The small molecule below binds the protein below.
Small molecule (SMILES): C[C@]12CC[C@@H]3c4ccc(O[C@@H]5O[C@H](C(=O)O)[C@@H](O)[C@H](O)[C@H]5O)cc4CC[C@H]3[C@@H]1C[C@@H](O)[C@@H]2O

Binding-site contacts:
Ligand atom O28 contacts residue TYR33 of chain 1.B at 2.7 Å (h-bond).
Ligand atom C2 contacts residue LEU99 of chain 1.B at 3.8 Å (hydrophobic).
Ligand atom O20 contacts residue ASN100 of chain 1.B at 3.5 Å.
Ligand atom C25 contacts residue TYR101 of chain 1.B at 4.0 Å (hydrophobic).
Ligand atom O27 contacts residue TYR101 of chain 1.B at 3.5 Å.
Ligand atom C5 contacts residue TYR104 of chain 1.B at 4.0 Å (hydrophobic).
Ligand atom C23 contacts residue THR31 of chain 1.B at 3.2 Å.
Ligand atom C24 contacts residue TYR33 of chain 1.B at 4.1 Å (hydrophobic).
Ligand atom O30 contacts residue TYR33 of chain 1.B at 4.0 Å.
Ligand atom C22 contacts residue TYR101 of chain 1.B at 4.1 Å (hydrophobic).
Ligand atom O32 contacts residue TYR101 of chain 1.B at 4.1 Å.
Ligand atom C4 contacts residue TYR33 of chain 1.B at 3.6 Å (hydrophobic).
Ligand atom C21 contacts residue TYR33 of chain 1.B at 3.6 Å (hydrophobic).
Ligand atom C26 contacts residue TYR101 of chain 1.B at 3.5 Å (hydrophobic).
Ligand atom C2 contacts residue ASN100 of chain 1.B at 3.2 Å.
Ligand atom C3 contacts residue LEU99 of chain 1.B at 4.0 Å (hydrophobic).
Ligand atom O20 contacts residue TYR101 of chain 1.B at 3.4 Å (h-bond).
Ligand atom C7 contacts residue ILE58 of chain 1.B at 3.7 Å (hydrophobic).
Ligand atom C25 contacts residue TYR33 of chain 1.B at 3.5 Å (hydrophobic).
Ligand atom C12 contacts residue TYR104 of chain 1.B at 3.9 Å (hydrophobic).
Ligand atom O28 contacts residue TYR32 of chain 1.B at 3.5 Å.
Ligand atom O28 contacts residue LEU99 of chain 1.B at 2.8 Å (h-bond).
Ligand atom O20 contacts residue LEU99 of chain 1.B at 3.9 Å.
Ligand atom C1 contacts residue TYR104 of chain 1.B at 3.4 Å (hydrophobic).
Ligand atom C2 contacts residue GLY105 of chain 1.B at 3.7 Å.
Ligand atom O30 contacts residue THR31 of chain 1.B at 3.8 Å.
Ligand atom O29 contacts residue TYR32 of chain 1.B at 3.8 Å.
Ligand atom C22 contacts residue LEU99 of chain 1.B at 3.6 Å (hydrophobic).
Ligand atom C9 contacts residue TYR104 of chain 1.B at 3.6 Å (hydrophobic).
Ligand atom O31 contacts residue TYR101 of chain 1.B at 3.4 Å.
Ligand atom C6 contacts residue TYR33 of chain 1.B at 3.7 Å (hydrophobic).
Ligand atom C5 contacts residue TYR33 of chain 1.B at 4.0 Å (hydrophobic).
Ligand atom C22 contacts residue TYR33 of chain 1.B at 3.8 Å (hydrophobic).
Ligand atom C3 contacts residue ASN100 of chain 1.B at 3.9 Å.
Ligand atom C2 contacts residue TYR104 of chain 1.B at 3.7 Å (hydrophobic).
Ligand atom C10 contacts residue TYR104 of chain 1.B at 3.8 Å (hydrophobic).
Ligand atom C11 contacts residue TYR104 of chain 1.B at 3.5 Å (hydrophobic).
Ligand atom C1 contacts residue GLY105 of chain 1.B at 3.6 Å.
Ligand atom C23 contacts residue TYR33 of chain 1.B at 3.6 Å (hydrophobic).
Ligand atom O29 contacts residue THR31 of chain 1.B at 2.5 Å (h-bond).

Sequence of chain 1.B:
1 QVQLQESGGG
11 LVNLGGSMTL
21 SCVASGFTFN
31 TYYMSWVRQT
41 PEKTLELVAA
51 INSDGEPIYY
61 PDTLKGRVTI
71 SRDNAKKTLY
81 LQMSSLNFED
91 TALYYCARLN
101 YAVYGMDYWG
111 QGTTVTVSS